Binding-site contacts:
Ligand atom CAA contacts residue GLY228 of chain 1.A at 3.7 Å.
Ligand atom CAV contacts residue NAP1 of chain 1.I at 3.0 Å.
Ligand atom OAB contacts residue MET125 of chain 1.A at 3.6 Å.
Ligand atom OAC contacts residue TYR183 of chain 1.A at 2.5 Å (h-bond).
Ligand atom CAM contacts residue NAP1 of chain 1.I at 3.8 Å.
Ligand atom CAH contacts residue ALA121 of chain 1.A at 3.6 Å (hydrophobic).
Ligand atom CAJ contacts residue SER223 of chain 1.A at 3.1 Å.
Ligand atom CAP contacts residue PHE230 of chain 1.A at 3.8 Å (hydrophobic).
Ligand atom CAX contacts residue MET186 of chain 1.A at 3.8 Å (hydrophobic).
Ligand atom OAC contacts residue LYS190 of chain 1.A at 3.7 Å.
Ligand atom CAI contacts residue VAL227 of chain 1.A at 3.7 Å (hydrophobic).
Ligand atom OAU contacts residue SER223 of chain 1.A at 3.8 Å.
Ligand atom CAJ contacts residue ALA121 of chain 1.A at 3.8 Å (hydrophobic).
Ligand atom CAA contacts residue GLN181 of chain 1.A at 3.2 Å.
Ligand atom OAT contacts residue ALA123 of chain 1.A at 3.2 Å (h-bond).
Ligand atom CAP contacts residue TYR173 of chain 1.A at 3.7 Å (hydrophobic).
Ligand atom CAZ contacts residue ALA123 of chain 1.A at 3.5 Å (hydrophobic).
Ligand atom CAA contacts residue VAL227 of chain 1.A at 3.7 Å (hydrophobic).
Ligand atom OAB contacts residue PHE122 of chain 1.A at 3.5 Å.
Ligand atom OAC contacts residue NAP1 of chain 1.I at 2.6 Å (h-bond).
Ligand atom CAH contacts residue PHE122 of chain 1.A at 3.8 Å (hydrophobic).
Ligand atom CAW contacts residue TYR183 of chain 1.A at 3.3 Å (hydrophobic).
Ligand atom OAU contacts residue NAP1 of chain 1.I at 3.2 Å (h-bond).
Ligand atom CAR contacts residue NAP1 of chain 1.I at 3.1 Å.
Ligand atom OAT contacts residue LEU128 of chain 1.A at 3.7 Å.
Ligand atom CAE contacts residue SER223 of chain 1.A at 3.4 Å.
Ligand atom NAS contacts residue ALA123 of chain 1.A at 2.7 Å (h-bond).
Ligand atom CBB contacts residue ALA123 of chain 1.A at 3.7 Å (hydrophobic).
Ligand atom CBB contacts residue PHE122 of chain 1.A at 3.6 Å (hydrophobic).
Ligand atom OAB contacts residue ALA123 of chain 1.A at 3.7 Å.
Ligand atom CAM contacts residue TYR183 of chain 1.A at 3.2 Å (hydrophobic).
Ligand atom CAN contacts residue VAL227 of chain 1.A at 3.8 Å (hydrophobic).
Ligand atom CAF contacts residue NAP1 of chain 1.I at 2.9 Å.
Ligand atom NAS contacts residue PHE122 of chain 1.A at 3.5 Å.
Ligand atom CAY contacts residue SER223 of chain 1.A at 3.5 Å.
Ligand atom CAK contacts residue NAP1 of chain 1.I at 3.5 Å.
Ligand atom CAH contacts residue SER223 of chain 1.A at 3.6 Å.
Ligand atom CBA contacts residue NAP1 of chain 1.I at 3.6 Å.
Ligand atom CBB contacts residue MET125 of chain 1.A at 3.8 Å (hydrophobic).
Ligand atom CAW contacts residue NAP1 of chain 1.I at 3.5 Å.

Sequence of chain 1.A:
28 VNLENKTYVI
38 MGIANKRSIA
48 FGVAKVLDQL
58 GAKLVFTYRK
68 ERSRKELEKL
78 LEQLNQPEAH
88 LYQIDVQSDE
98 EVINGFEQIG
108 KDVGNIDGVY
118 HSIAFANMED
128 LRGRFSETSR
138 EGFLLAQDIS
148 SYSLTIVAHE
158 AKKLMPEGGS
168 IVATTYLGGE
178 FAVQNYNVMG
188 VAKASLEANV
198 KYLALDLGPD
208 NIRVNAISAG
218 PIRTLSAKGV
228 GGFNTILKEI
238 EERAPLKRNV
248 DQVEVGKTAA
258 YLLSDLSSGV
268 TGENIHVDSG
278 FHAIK

A small-molecule ligand and the protein it binds are described below.
Small molecule (SMILES): CCCCCCc1ccc(Oc2ccc(Oc3cccc(O)n3)cc2)c(O)c1